Sequence of chain 1.D:
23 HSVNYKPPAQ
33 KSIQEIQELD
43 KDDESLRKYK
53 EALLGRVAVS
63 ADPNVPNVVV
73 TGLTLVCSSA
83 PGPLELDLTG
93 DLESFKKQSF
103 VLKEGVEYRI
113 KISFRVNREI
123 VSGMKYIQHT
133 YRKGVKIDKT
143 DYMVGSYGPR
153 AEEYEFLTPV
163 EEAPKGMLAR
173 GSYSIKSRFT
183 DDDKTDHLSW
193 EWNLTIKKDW

Sequence of chain 1.B:
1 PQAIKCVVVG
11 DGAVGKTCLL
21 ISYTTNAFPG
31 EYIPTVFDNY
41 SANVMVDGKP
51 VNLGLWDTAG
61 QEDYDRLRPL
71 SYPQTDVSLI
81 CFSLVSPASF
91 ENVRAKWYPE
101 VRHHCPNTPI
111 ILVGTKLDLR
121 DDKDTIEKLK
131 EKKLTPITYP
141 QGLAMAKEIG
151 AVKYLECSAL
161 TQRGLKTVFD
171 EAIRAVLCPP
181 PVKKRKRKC

Binding-site contacts:
Ligand atom C17 contacts residue TRP194 of chain 1.D at 3.7 Å (hydrophobic).
Ligand atom C15 contacts residue LEU196 of chain 1.D at 3.5 Å (hydrophobic).
Ligand atom C18 contacts residue TRP194 of chain 1.D at 3.4 Å (hydrophobic).
Ligand atom C19 contacts residue TYR128 of chain 1.D at 4.1 Å (hydrophobic).
Ligand atom C19 contacts residue TRP194 of chain 1.D at 3.5 Å (hydrophobic).
Ligand atom C6 contacts residue LYS188 of chain 1.B at 4.0 Å.
Ligand atom C16 contacts residue GLN130 of chain 1.D at 3.7 Å.
Ligand atom C13 contacts residue GLN130 of chain 1.D at 3.9 Å.
Ligand atom C11 contacts residue PRO166 of chain 1.D at 4.2 Å (hydrophobic).
Ligand atom C14 contacts residue TYR110 of chain 1.D at 3.3 Å (hydrophobic).
Ligand atom C19 contacts residue GLN130 of chain 1.D at 3.2 Å.
Ligand atom C19 contacts residue ILE112 of chain 1.D at 3.8 Å (hydrophobic).
Ligand atom C3 contacts residue LYS188 of chain 1.B at 3.9 Å.
Ligand atom C6 contacts residue ARG187 of chain 1.B at 3.1 Å.
Ligand atom C5 contacts residue PRO166 of chain 1.D at 4.2 Å (hydrophobic).
Ligand atom C4 contacts residue ALA171 of chain 1.D at 3.5 Å (hydrophobic).
Ligand atom C5 contacts residue ALA171 of chain 1.D at 3.5 Å (hydrophobic).
Ligand atom C7 contacts residue PRO166 of chain 1.D at 3.2 Å (hydrophobic).
Ligand atom C2 contacts residue CYS189 of chain 1.B at 3.6 Å (hydrophobic).
Ligand atom C9 contacts residue ASP140 of chain 1.D at 4.1 Å.
Ligand atom C20 contacts residue TRP194 of chain 1.D at 4.0 Å (hydrophobic).
Ligand atom C14 contacts residue GLN130 of chain 1.D at 3.2 Å.
Ligand atom C6 contacts residue PRO166 of chain 1.D at 4.1 Å (hydrophobic).
Ligand atom C13 contacts residue TYR110 of chain 1.D at 3.8 Å (hydrophobic).
Ligand atom C20 contacts residue LEU77 of chain 1.D at 3.7 Å (hydrophobic).
Ligand atom C10 contacts residue THR132 of chain 1.D at 4.2 Å.
Ligand atom C3 contacts residue ALA171 of chain 1.D at 3.9 Å (hydrophobic).
Ligand atom C8 contacts residue ARG187 of chain 1.B at 4.0 Å.
Ligand atom C5 contacts residue LYS188 of chain 1.B at 3.5 Å.
Ligand atom C9 contacts residue THR132 of chain 1.D at 3.5 Å.
Ligand atom C16 contacts residue TRP194 of chain 1.D at 4.1 Å (hydrophobic).
Ligand atom C16 contacts residue LEU196 of chain 1.D at 4.1 Å (hydrophobic).
Ligand atom C10 contacts residue PRO166 of chain 1.D at 3.6 Å (hydrophobic).
Ligand atom C1 contacts residue CYS189 of chain 1.B at 3.6 Å (hydrophobic).
Ligand atom C12 contacts residue LEU196 of chain 1.D at 4.1 Å (hydrophobic).
Ligand atom C7 contacts residue ARG187 of chain 1.B at 3.0 Å.
Ligand atom C9 contacts residue ILE139 of chain 1.D at 3.4 Å (hydrophobic).
Ligand atom C15 contacts residue TYR110 of chain 1.D at 4.0 Å (hydrophobic).
Ligand atom C2 contacts residue LYS188 of chain 1.B at 3.8 Å.
Ligand atom C8 contacts residue PRO166 of chain 1.D at 3.9 Å (hydrophobic).

A protein and the small-molecule ligand that binds it are described below.
Small molecule (SMILES): C/C=C(\C)CC/C=C(\C)CC/C=C(\C)CCC=C(C)C